Binding-site contacts:
Ligand atom C6 contacts residue HIS91 of chain 1.A at 3.9 Å.
Ligand atom C10 contacts residue LEU49 of chain 1.A at 3.5 Å (hydrophobic).
Ligand atom C14 contacts residue LEU49 of chain 1.A at 3.9 Å (hydrophobic).
Ligand atom CL2 contacts residue LEU52 of chain 1.A at 3.6 Å.
Ligand atom CL1 contacts residue ILE94 of chain 1.A at 3.6 Å.
Ligand atom C27 contacts residue HIS91 of chain 1.A at 3.9 Å.
Ligand atom C23 contacts residue HIS91 of chain 1.A at 3.8 Å.
Ligand atom C20 contacts residue ILE56 of chain 1.A at 3.6 Å (hydrophobic).
Ligand atom C21 contacts residue VAL88 of chain 1.A at 3.5 Å (hydrophobic).
Ligand atom C8 contacts residue VAL9 of chain 1.A at 3.7 Å (hydrophobic).
Ligand atom C29 contacts residue THR11 of chain 1.A at 3.8 Å.
Ligand atom C18 contacts residue TYR62 of chain 1.A at 3.6 Å (hydrophobic).
Ligand atom C11 contacts residue HIS91 of chain 1.A at 3.8 Å.
Ligand atom CL2 contacts residue ILE56 of chain 1.A at 3.4 Å.
Ligand atom CL1 contacts residue LEU49 of chain 1.A at 3.6 Å.
Ligand atom C16 contacts residue GLY53 of chain 1.A at 3.9 Å.
Ligand atom C10 contacts residue HIS91 of chain 1.A at 3.8 Å.
Ligand atom C14 contacts residue ILE56 of chain 1.A at 3.8 Å (hydrophobic).
Ligand atom C21 contacts residue TYR62 of chain 1.A at 3.6 Å (hydrophobic).
Ligand atom C2 contacts residue VAL88 of chain 1.A at 4.0 Å (hydrophobic).
Ligand atom C15 contacts residue LEU49 of chain 1.A at 3.2 Å (hydrophobic).
Ligand atom O3 contacts residue THR11 of chain 1.A at 3.4 Å.
Ligand atom O4 contacts residue SER12 of chain 1.A at 3.0 Å (h-bond).
Ligand atom C15 contacts residue GLY53 of chain 1.A at 3.6 Å.
Ligand atom C20 contacts residue TYR62 of chain 1.A at 3.6 Å (hydrophobic).
Ligand atom O5 contacts residue GLY53 of chain 1.A at 3.9 Å.
Ligand atom C13 contacts residue ILE94 of chain 1.A at 3.8 Å (hydrophobic).
Ligand atom C9 contacts residue LEU49 of chain 1.A at 3.5 Å (hydrophobic).
Ligand atom C29 contacts residue SER12 of chain 1.A at 3.4 Å.
Ligand atom O3 contacts residue SER12 of chain 1.A at 2.8 Å (h-bond).
Ligand atom O1 contacts residue HIS91 of chain 1.A at 4.0 Å.
Ligand atom C26 contacts residue THR10 of chain 1.A at 3.9 Å.
Ligand atom C31 contacts residue MET57 of chain 1.A at 3.6 Å (hydrophobic).
Ligand atom C16 contacts residue LEU49 of chain 1.A at 3.5 Å (hydrophobic).
Ligand atom O6 contacts residue VAL9 of chain 1.A at 3.6 Å.
Ligand atom C23 contacts residue VAL88 of chain 1.A at 3.2 Å (hydrophobic).
Ligand atom C9 contacts residue THR11 of chain 1.A at 3.7 Å.
Ligand atom CL1 contacts residue HIS91 of chain 1.A at 3.6 Å.
Ligand atom CL1 contacts residue TYR95 of chain 1.A at 3.5 Å.
Ligand atom C7 contacts residue VAL9 of chain 1.A at 3.9 Å (hydrophobic).

The protein below binds the small molecule below.
Small molecule (SMILES): CC(C)(C)S(=O)(=O)C[C@H](C1CC1)N1C(=O)[C@](C)(Cc2ccc(C(=O)O)cn2)O[C@H](c2cccc(Cl)c2)[C@H]1c1ccc(Cl)cc1

Sequence of chain 1.A:
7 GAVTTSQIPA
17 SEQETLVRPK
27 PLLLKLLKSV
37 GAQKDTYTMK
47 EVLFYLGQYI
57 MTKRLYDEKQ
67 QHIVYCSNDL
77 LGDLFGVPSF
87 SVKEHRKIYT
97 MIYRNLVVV